Sequence of chain 1.H:
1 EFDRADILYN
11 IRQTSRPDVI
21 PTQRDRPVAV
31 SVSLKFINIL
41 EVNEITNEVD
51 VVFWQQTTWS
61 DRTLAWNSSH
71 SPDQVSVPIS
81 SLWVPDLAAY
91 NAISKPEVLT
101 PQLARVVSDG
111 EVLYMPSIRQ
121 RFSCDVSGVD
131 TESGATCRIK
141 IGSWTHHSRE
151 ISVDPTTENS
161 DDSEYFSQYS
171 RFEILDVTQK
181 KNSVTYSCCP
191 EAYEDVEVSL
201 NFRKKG

Binding-site contacts:
Ligand atom C3 contacts residue TRP144 of chain 1.G at 3.8 Å (hydrophobic).
Ligand atom C10 contacts residue TYR193 of chain 1.G at 3.3 Å (hydrophobic).
Ligand atom C3 contacts residue CYS188 of chain 1.G at 4.2 Å (hydrophobic).
Ligand atom N1 contacts residue THR145 of chain 1.G at 3.9 Å.
Ligand atom C10 contacts residue SER143 of chain 1.G at 4.1 Å.
Ligand atom C2 contacts residue MET115 of chain 1.H at 4.1 Å (hydrophobic).
Ligand atom C4 contacts residue LEU113 of chain 1.H at 3.7 Å (hydrophobic).
Ligand atom C3 contacts residue CYS189 of chain 1.G at 3.7 Å (hydrophobic).
Ligand atom C3 contacts residue LEU113 of chain 1.H at 4.3 Å (hydrophobic).
Ligand atom C1 contacts residue MET115 of chain 1.H at 3.9 Å (hydrophobic).
Ligand atom N1 contacts residue TRP144 of chain 1.G at 3.8 Å.
Ligand atom C8 contacts residue TRP54 of chain 1.H at 3.5 Å (hydrophobic).
Ligand atom C10 contacts residue TRP144 of chain 1.G at 3.0 Å (hydrophobic).
Ligand atom C5 contacts residue THR145 of chain 1.G at 4.0 Å.
Ligand atom C8 contacts residue TRP144 of chain 1.G at 3.9 Å (hydrophobic).
Ligand atom C5 contacts residue LEU113 of chain 1.H at 4.1 Å (hydrophobic).
Ligand atom C9 contacts residue TYR90 of chain 1.G at 3.2 Å (hydrophobic).
Ligand atom C8 contacts residue TYR90 of chain 1.G at 4.3 Å (hydrophobic).
Ligand atom C10 contacts residue TYR90 of chain 1.G at 3.4 Å (hydrophobic).
Ligand atom C7 contacts residue MET115 of chain 1.H at 3.9 Å (hydrophobic).
Ligand atom N1 contacts residue MET115 of chain 1.H at 3.8 Å.
Ligand atom N2 contacts residue TRP144 of chain 1.G at 2.7 Å (h-bond).
Ligand atom C6 contacts residue CYS188 of chain 1.G at 4.1 Å (hydrophobic).
Ligand atom C9 contacts residue TYR186 of chain 1.G at 4.1 Å (hydrophobic).
Ligand atom C4 contacts residue THR145 of chain 1.G at 4.3 Å.
Ligand atom C4 contacts residue CYS189 of chain 1.G at 4.2 Å (hydrophobic).
Ligand atom C9 contacts residue TRP144 of chain 1.G at 4.0 Å (hydrophobic).
Ligand atom C5 contacts residue ARG105 of chain 1.H at 4.4 Å.
Ligand atom C10 contacts residue TYR186 of chain 1.G at 4.1 Å (hydrophobic).
Ligand atom C4 contacts residue TRP144 of chain 1.G at 4.3 Å (hydrophobic).
Ligand atom C1 contacts residue TRP144 of chain 1.G at 3.2 Å (hydrophobic).
Ligand atom C7 contacts residue TRP144 of chain 1.G at 4.2 Å (hydrophobic).
Ligand atom C3 contacts residue TYR193 of chain 1.G at 3.6 Å (hydrophobic).
Ligand atom C7 contacts residue CYS188 of chain 1.G at 4.3 Å (hydrophobic).
Ligand atom N2 contacts residue TYR90 of chain 1.G at 3.8 Å.
Ligand atom C5 contacts residue TRP144 of chain 1.G at 4.4 Å (hydrophobic).
Ligand atom C3 contacts residue MET115 of chain 1.H at 4.3 Å (hydrophobic).
Ligand atom C6 contacts residue TRP144 of chain 1.G at 3.5 Å (hydrophobic).
Ligand atom C2 contacts residue TRP144 of chain 1.G at 3.2 Å (hydrophobic).
Ligand atom C4 contacts residue TYR193 of chain 1.G at 4.0 Å (hydrophobic).

Sequence of chain 1.G:
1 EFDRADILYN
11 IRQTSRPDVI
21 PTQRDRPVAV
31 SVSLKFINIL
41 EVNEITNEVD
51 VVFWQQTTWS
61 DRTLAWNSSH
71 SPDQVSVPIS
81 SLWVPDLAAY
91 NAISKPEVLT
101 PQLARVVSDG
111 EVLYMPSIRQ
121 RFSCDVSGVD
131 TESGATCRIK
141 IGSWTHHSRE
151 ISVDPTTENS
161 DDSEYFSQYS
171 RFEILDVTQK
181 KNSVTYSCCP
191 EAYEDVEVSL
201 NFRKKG

A small-molecule ligand and the protein it binds are described below.
Small molecule (SMILES): CN1CCC[C@H]1c1cccnc1